This small molecule binds to this protein.
Small molecule (SMILES): COc1cccc(Cc2c[nH]c3ncccc23)c1

Binding-site contacts:
Ligand atom C8 contacts residue GLU99 of chain 1.B at 3.6 Å.
Ligand atom C6 contacts residue GLU99 of chain 1.B at 3.9 Å.
Ligand atom N7 contacts residue LEU167 of chain 1.B at 3.7 Å.
Ligand atom N5 contacts residue TYR100 of chain 1.B at 3.6 Å.
Ligand atom N7 contacts residue ALA49 of chain 1.B at 3.5 Å.
Ligand atom C13 contacts residue ILE82 of chain 1.B at 4.0 Å (hydrophobic).
Ligand atom C3 contacts residue LEU21 of chain 1.B at 3.9 Å (hydrophobic).
Ligand atom C17 contacts residue VAL98 of chain 1.B at 3.8 Å (hydrophobic).
Ligand atom O14 contacts residue ASP178 of chain 1.B at 2.9 Å (salt-bridge).
Ligand atom O14 contacts residue ALA177 of chain 1.B at 3.7 Å.
Ligand atom N7 contacts residue GLU99 of chain 1.B at 2.8 Å (salt-bridge).
Ligand atom C8 contacts residue ALA49 of chain 1.B at 3.8 Å (hydrophobic).
Ligand atom C2 contacts residue LEU167 of chain 1.B at 3.7 Å (hydrophobic).
Ligand atom C17 contacts residue LYS51 of chain 1.B at 3.8 Å.
Ligand atom C12 contacts residue ALA177 of chain 1.B at 4.0 Å (hydrophobic).
Ligand atom C18 contacts residue LYS51 of chain 1.B at 4.1 Å.
Ligand atom C10 contacts residue PHE26 of chain 1.B at 3.6 Å (hydrophobic).
Ligand atom C6 contacts residue ALA101 of chain 1.B at 3.9 Å (hydrophobic).
Ligand atom N5 contacts residue ALA101 of chain 1.B at 2.9 Å (h-bond).
Ligand atom C15 contacts residue ILE82 of chain 1.B at 3.8 Å (hydrophobic).
Ligand atom C4 contacts residue TYR100 of chain 1.B at 3.9 Å (hydrophobic).
Ligand atom C13 contacts residue ASP178 of chain 1.B at 3.7 Å.
Ligand atom C6 contacts residue LEU167 of chain 1.B at 3.4 Å (hydrophobic).
Ligand atom C18 contacts residue VAL98 of chain 1.B at 3.8 Å (hydrophobic).
Ligand atom C1 contacts residue LEU167 of chain 1.B at 3.3 Å (hydrophobic).
Ligand atom C4 contacts residue ALA101 of chain 1.B at 3.2 Å (hydrophobic).
Ligand atom C15 contacts residue PHE179 of chain 1.B at 3.6 Å (hydrophobic).
Ligand atom O14 contacts residue ILE82 of chain 1.B at 3.9 Å.
Ligand atom C4 contacts residue LEU21 of chain 1.B at 4.0 Å (hydrophobic).
Ligand atom C15 contacts residue MET72 of chain 1.B at 3.5 Å (hydrophobic).
Ligand atom C12 contacts residue ASP178 of chain 1.B at 3.8 Å.
Ligand atom N5 contacts residue LEU167 of chain 1.B at 3.9 Å.
Ligand atom C15 contacts residue ASP178 of chain 1.B at 3.5 Å.
Ligand atom N7 contacts residue TYR100 of chain 1.B at 4.1 Å.
Ligand atom C8 contacts residue LEU167 of chain 1.B at 3.7 Å (hydrophobic).
Ligand atom C16 contacts residue GLU68 of chain 1.B at 3.9 Å.
Ligand atom C6 contacts residue ALA49 of chain 1.B at 3.9 Å (hydrophobic).
Ligand atom C9 contacts residue LEU167 of chain 1.B at 3.5 Å (hydrophobic).
Ligand atom C8 contacts residue VAL98 of chain 1.B at 3.6 Å (hydrophobic).
Ligand atom N7 contacts residue ILE82 of chain 1.B at 4.1 Å.

Sequence of chain 1.B:
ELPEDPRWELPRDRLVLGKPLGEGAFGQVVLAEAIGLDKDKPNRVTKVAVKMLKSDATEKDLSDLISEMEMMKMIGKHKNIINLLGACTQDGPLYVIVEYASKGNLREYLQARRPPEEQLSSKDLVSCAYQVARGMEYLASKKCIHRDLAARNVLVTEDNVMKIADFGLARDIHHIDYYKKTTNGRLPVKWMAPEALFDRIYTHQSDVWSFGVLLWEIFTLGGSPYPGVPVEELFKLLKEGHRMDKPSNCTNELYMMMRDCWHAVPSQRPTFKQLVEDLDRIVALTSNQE